Sequence of chain 1.B:
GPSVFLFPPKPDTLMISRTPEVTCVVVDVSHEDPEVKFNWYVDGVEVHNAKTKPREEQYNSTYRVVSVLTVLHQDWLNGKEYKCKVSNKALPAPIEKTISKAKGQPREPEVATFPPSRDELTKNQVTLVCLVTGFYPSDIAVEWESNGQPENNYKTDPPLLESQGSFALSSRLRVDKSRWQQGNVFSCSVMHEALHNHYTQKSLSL

This small molecule binds to this protein.
Small molecule (SMILES): CC(=O)N[C@H]1[C@H](O[C@H]2[C@H](O)[C@@H](NC(C)=O)CO[C@@H]2CO[C@H]2O[C@@H](C)[C@@H](O)[C@@H](O)[C@@H]2O)O[C@H](CO)[C@@H](O[C@@H]2O[C@H](CO[C@H]3O[C@H](CO)[C@@H](O)[C@H](O)[C@@H]3O[C@@H]3O[C@H](CO)[C@@H](O[C@@H]4O[C@H](CO)[C@H](O)[C@H](O)[C@H]4O)[C@H](O)[C@H]3NC(C)=O)[C@@H](O)[C@H](O[C@H]3O[C@H](CO)[C@@H](O)[C@H](O)[C@@H]3O[C@@H]3O[C@H](CO)[C@@H](O)[C@H](O)[C@H]3NC(C)=O)[C@@H]2O)[C@@H]1O

Binding-site contacts:
Ligand atom C1 contacts residue ASN77 of chain 1.B at 1.4 Å.
Ligand atom C7 contacts residue ASP45 of chain 1.B at 3.4 Å.
Ligand atom C2 contacts residue ASN77 of chain 1.B at 2.4 Å.
Ligand atom C6 contacts residue PHE21 of chain 1.B at 3.5 Å (hydrophobic).
Ligand atom O6 contacts residue THR40 of chain 1.B at 3.6 Å.
Ligand atom C7 contacts residue ASN77 of chain 1.B at 3.3 Å.
Ligand atom O6 contacts residue PHE23 of chain 1.B at 3.5 Å.
Ligand atom O3 contacts residue TYR76 of chain 1.B at 3.1 Å.
Ligand atom C3 contacts residue GLU38 of chain 1.B at 3.7 Å.
Ligand atom C6 contacts residue PHE23 of chain 1.B at 3.7 Å (hydrophobic).
Ligand atom O3 contacts residue PRO24 of chain 1.B at 3.7 Å.
Ligand atom N2 contacts residue ASP45 of chain 1.B at 2.7 Å (salt-bridge).
Ligand atom N2 contacts residue ASN77 of chain 1.B at 2.9 Å (h-bond).
Ligand atom C2 contacts residue ASP45 of chain 1.B at 3.6 Å.
Ligand atom O2 contacts residue THR40 of chain 1.B at 1.5 Å (h-bond).
Ligand atom C8 contacts residue ARG81 of chain 1.B at 3.6 Å.
Ligand atom O5 contacts residue ASN77 of chain 1.B at 2.3 Å (h-bond).
Ligand atom C5 contacts residue PHE23 of chain 1.B at 3.8 Å (hydrophobic).
Ligand atom O3 contacts residue PRO25 of chain 1.B at 3.5 Å.
Ligand atom O3 contacts residue GLU38 of chain 1.B at 2.7 Å (salt-bridge).
Ligand atom O3 contacts residue ASP45 of chain 1.B at 3.4 Å (salt-bridge).
Ligand atom C6 contacts residue THR40 of chain 1.B at 3.6 Å.
Ligand atom C2 contacts residue THR40 of chain 1.B at 2.8 Å.
Ligand atom O2 contacts residue GLN75 of chain 1.B at 2.8 Å (h-bond).
Ligand atom C2 contacts residue PRO24 of chain 1.B at 3.7 Å (hydrophobic).
Ligand atom O4 contacts residue VAL44 of chain 1.B at 3.5 Å.
Ligand atom O5 contacts residue VAL44 of chain 1.B at 3.6 Å.
Ligand atom C3 contacts residue TYR76 of chain 1.B at 3.5 Å (hydrophobic).
Ligand atom C8 contacts residue ASP45 of chain 1.B at 3.3 Å.
Ligand atom C3 contacts residue ASP45 of chain 1.B at 3.4 Å.
Ligand atom O6 contacts residue PHE21 of chain 1.B at 3.6 Å.
Ligand atom O7 contacts residue ASN77 of chain 1.B at 3.3 Å (h-bond).
Ligand atom C3 contacts residue THR40 of chain 1.B at 3.3 Å.
Ligand atom O7 contacts residue ARG81 of chain 1.B at 2.8 Å (salt-bridge).
Ligand atom O5 contacts residue PHE21 of chain 1.B at 3.5 Å.
Ligand atom C1 contacts residue THR40 of chain 1.B at 3.5 Å.
Ligand atom C5 contacts residue ASN77 of chain 1.B at 3.6 Å.
Ligand atom C3 contacts residue PHE21 of chain 1.B at 3.8 Å (hydrophobic).
Ligand atom C6 contacts residue GLN75 of chain 1.B at 3.8 Å.
Ligand atom C7 contacts residue ARG81 of chain 1.B at 3.5 Å.